Binding-site contacts:
Ligand atom C2 contacts residue SER255 of chain 1.A at 4.4 Å.
Ligand atom C3 contacts residue ASN253 of chain 1.A at 3.8 Å.
Ligand atom C8 contacts residue LEU236 of chain 1.A at 3.9 Å (hydrophobic).
Ligand atom C5 contacts residue ASN253 of chain 1.A at 3.6 Å.
Ligand atom O5 contacts residue ASN253 of chain 1.A at 2.3 Å (h-bond).
Ligand atom C7 contacts residue ASN253 of chain 1.A at 3.6 Å.
Ligand atom C7 contacts residue THR240 of chain 1.A at 4.3 Å.
Ligand atom C4 contacts residue ASN253 of chain 1.A at 4.2 Å.
Ligand atom O5 contacts residue SER255 of chain 1.A at 4.0 Å.
Ligand atom O7 contacts residue LEU236 of chain 1.A at 4.4 Å.
Ligand atom C1 contacts residue SER255 of chain 1.A at 3.5 Å.
Ligand atom O6 contacts residue ASN253 of chain 1.A at 4.5 Å.
Ligand atom C3 contacts residue SER255 of chain 1.A at 4.3 Å.
Ligand atom C8 contacts residue THR239 of chain 1.A at 3.3 Å.
Ligand atom N2 contacts residue ASN253 of chain 1.A at 3.0 Å (h-bond).
Ligand atom C8 contacts residue THR240 of chain 1.A at 3.6 Å.
Ligand atom O7 contacts residue ASN253 of chain 1.A at 3.7 Å.
Ligand atom C5 contacts residue SER255 of chain 1.A at 3.9 Å.
Ligand atom C2 contacts residue ASN253 of chain 1.A at 2.5 Å.
Ligand atom C1 contacts residue ASN253 of chain 1.A at 1.4 Å.

Sequence of chain 1.A:
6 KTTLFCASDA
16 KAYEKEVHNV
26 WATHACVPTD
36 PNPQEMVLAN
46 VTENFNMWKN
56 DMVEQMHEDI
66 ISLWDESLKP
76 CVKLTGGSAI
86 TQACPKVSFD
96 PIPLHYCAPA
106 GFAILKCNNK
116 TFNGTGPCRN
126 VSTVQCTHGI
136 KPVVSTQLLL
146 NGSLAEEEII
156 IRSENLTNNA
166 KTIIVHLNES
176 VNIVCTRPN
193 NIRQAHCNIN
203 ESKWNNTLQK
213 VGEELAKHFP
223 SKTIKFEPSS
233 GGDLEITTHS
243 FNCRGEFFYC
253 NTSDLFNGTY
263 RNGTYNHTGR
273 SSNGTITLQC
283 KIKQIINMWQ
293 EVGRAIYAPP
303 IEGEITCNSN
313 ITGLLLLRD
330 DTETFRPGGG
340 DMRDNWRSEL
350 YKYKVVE

A small-molecule ligand and the protein it binds are described below.
Small molecule (SMILES): CC(=O)N[C@@H]1[C@@H](O)[C@H](O)[C@@H](CO)O[C@H]1O